Sequence of chain 1.E:
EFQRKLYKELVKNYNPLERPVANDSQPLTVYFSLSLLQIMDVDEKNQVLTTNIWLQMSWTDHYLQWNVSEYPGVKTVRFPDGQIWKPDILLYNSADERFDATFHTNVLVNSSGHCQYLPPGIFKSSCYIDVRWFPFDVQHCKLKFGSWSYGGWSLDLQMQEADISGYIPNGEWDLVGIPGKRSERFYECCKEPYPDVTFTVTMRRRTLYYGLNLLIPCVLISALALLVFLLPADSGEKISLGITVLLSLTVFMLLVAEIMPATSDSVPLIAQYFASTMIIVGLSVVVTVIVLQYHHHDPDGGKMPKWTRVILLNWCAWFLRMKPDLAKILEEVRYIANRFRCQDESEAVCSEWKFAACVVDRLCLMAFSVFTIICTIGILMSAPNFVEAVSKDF

Binding-site contacts:
Ligand atom O6 contacts residue SER69 of chain 1.E at 4.4 Å.
Ligand atom O6 contacts residue GLU70 of chain 1.E at 3.9 Å.
Ligand atom C4 contacts residue ASN67 of chain 1.E at 4.2 Å.
Ligand atom N2 contacts residue ASN67 of chain 1.E at 2.9 Å (h-bond).
Ligand atom C7 contacts residue ASN67 of chain 1.E at 3.6 Å.
Ligand atom C1 contacts residue GLU70 of chain 1.E at 4.4 Å.
Ligand atom C2 contacts residue ASN67 of chain 1.E at 2.5 Å.
Ligand atom C6 contacts residue SER69 of chain 1.E at 3.9 Å.
Ligand atom O7 contacts residue ASN67 of chain 1.E at 3.8 Å.
Ligand atom O5 contacts residue ASN67 of chain 1.E at 2.4 Å (h-bond).
Ligand atom C5 contacts residue ASN67 of chain 1.E at 3.7 Å.
Ligand atom O5 contacts residue GLU70 of chain 1.E at 3.9 Å.
Ligand atom C3 contacts residue ASN67 of chain 1.E at 3.8 Å.
Ligand atom C5 contacts residue SER69 of chain 1.E at 3.5 Å.
Ligand atom O5 contacts residue SER69 of chain 1.E at 3.4 Å.
Ligand atom C1 contacts residue ASN67 of chain 1.E at 1.4 Å.
Ligand atom C1 contacts residue SER69 of chain 1.E at 3.6 Å.

This small molecule binds to this protein.
Small molecule (SMILES): CC(=O)N[C@@H]1[C@@H](O)[C@H](O)[C@@H](CO)O[C@H]1O